Sequence of chain 1.A:
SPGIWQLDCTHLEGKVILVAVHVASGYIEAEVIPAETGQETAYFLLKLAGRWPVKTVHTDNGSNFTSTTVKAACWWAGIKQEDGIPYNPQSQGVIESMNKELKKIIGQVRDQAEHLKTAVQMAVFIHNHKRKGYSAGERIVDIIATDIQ

Sequence of chain 1.B:
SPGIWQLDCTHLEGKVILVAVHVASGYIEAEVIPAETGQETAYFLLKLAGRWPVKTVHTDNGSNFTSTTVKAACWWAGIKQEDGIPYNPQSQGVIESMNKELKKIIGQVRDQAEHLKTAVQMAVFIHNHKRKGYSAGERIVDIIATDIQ

The protein below binds the small molecule below.
Small molecule (SMILES): C=CCN(Cc1ccccc1C(=O)NCc1ccccc1)Cc1ccc2c(c1C(=O)[O-])OCO2

Binding-site contacts:
Ligand atom O30 contacts residue ALA124 of chain 1.A at 3.7 Å.
Ligand atom C22 contacts residue GLU125 of chain 1.A at 3.4 Å.
Ligand atom C5 contacts residue GLU125 of chain 1.A at 3.5 Å.
Ligand atom C21 contacts residue GLN123 of chain 1.A at 3.7 Å.
Ligand atom C23 contacts residue LYS128 of chain 1.A at 3.9 Å.
Ligand atom C22 contacts residue THR129 of chain 1.A at 3.6 Å.
Ligand atom C7 contacts residue MET133 of chain 1.A at 3.4 Å (hydrophobic).
Ligand atom N28 contacts residue GLN123 of chain 1.A at 2.8 Å (h-bond).
Ligand atom O34 contacts residue THR129 of chain 1.A at 2.8 Å (h-bond).
Ligand atom C2 contacts residue ASP122 of chain 1.A at 3.6 Å.
Ligand atom C9 contacts residue GLU125 of chain 1.A at 3.8 Å.
Ligand atom C22 contacts residue HIS126 of chain 1.A at 3.8 Å.
Ligand atom C5 contacts residue ALA124 of chain 1.A at 3.8 Å (hydrophobic).
Ligand atom C20 contacts residue THR80 of chain 1.B at 3.8 Å.
Ligand atom C20 contacts residue GLN50 of chain 1.B at 3.6 Å.
Ligand atom C13 contacts residue THR129 of chain 1.A at 3.6 Å.
Ligand atom O34 contacts residue HIS126 of chain 1.A at 3.3 Å (h-bond).
Ligand atom C10 contacts residue THR80 of chain 1.B at 3.9 Å.
Ligand atom C12 contacts residue GLN123 of chain 1.A at 3.6 Å.
Ligand atom C17 contacts residue GLN50 of chain 1.B at 3.9 Å.
Ligand atom C11 contacts residue GLN50 of chain 1.B at 3.5 Å.
Ligand atom C2 contacts residue ALA124 of chain 1.A at 3.6 Å (hydrophobic).
Ligand atom C6 contacts residue GLN123 of chain 1.A at 3.1 Å.
Ligand atom O32 contacts residue GLU125 of chain 1.A at 2.8 Å (salt-bridge).
Ligand atom C18 contacts residue THR129 of chain 1.A at 3.2 Å.
Ligand atom O32 contacts residue ALA124 of chain 1.A at 3.7 Å.
Ligand atom C23 contacts residue THR129 of chain 1.A at 3.5 Å.
Ligand atom O30 contacts residue THR129 of chain 1.A at 2.9 Å (h-bond).
Ligand atom O33 contacts residue TYR54 of chain 1.B at 3.3 Å.
Ligand atom C24 contacts residue GLN123 of chain 1.A at 3.8 Å.
Ligand atom C19 contacts residue THR80 of chain 1.B at 3.9 Å.
Ligand atom O30 contacts residue HIS126 of chain 1.A at 2.8 Å (h-bond).
Ligand atom C19 contacts residue GLN50 of chain 1.B at 3.7 Å.
Ligand atom C6 contacts residue ALA124 of chain 1.A at 3.7 Å (hydrophobic).
Ligand atom C27 contacts residue GLN50 of chain 1.B at 3.8 Å.
Ligand atom O33 contacts residue GLN50 of chain 1.B at 3.5 Å (h-bond).
Ligand atom O30 contacts residue GLU125 of chain 1.A at 3.3 Å (salt-bridge).
Ligand atom C1 contacts residue ALA84 of chain 1.B at 3.8 Å (hydrophobic).
Ligand atom C3 contacts residue MET133 of chain 1.A at 3.5 Å (hydrophobic).
Ligand atom C2 contacts residue GLN123 of chain 1.A at 3.6 Å.